Sequence of chain 1.B:
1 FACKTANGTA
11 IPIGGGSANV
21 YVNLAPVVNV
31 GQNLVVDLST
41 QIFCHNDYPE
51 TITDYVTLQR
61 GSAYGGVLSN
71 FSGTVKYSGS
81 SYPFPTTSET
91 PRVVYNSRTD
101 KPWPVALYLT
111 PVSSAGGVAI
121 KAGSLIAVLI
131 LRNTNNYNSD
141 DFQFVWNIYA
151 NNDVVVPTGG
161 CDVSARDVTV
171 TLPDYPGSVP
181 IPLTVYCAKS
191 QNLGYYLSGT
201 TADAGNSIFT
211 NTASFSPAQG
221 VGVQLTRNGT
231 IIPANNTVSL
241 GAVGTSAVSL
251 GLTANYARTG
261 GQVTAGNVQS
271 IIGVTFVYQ

Binding-site contacts:
Ligand atom C5 contacts residue ASP47 of chain 1.B at 4.3 Å.
Ligand atom O1 contacts residue TYR48 of chain 1.B at 4.0 Å.
Ligand atom O5 contacts residue ASP47 of chain 1.B at 3.5 Å.
Ligand atom C1 contacts residue ILE13 of chain 1.B at 4.0 Å (hydrophobic).
Ligand atom O2 contacts residue PHE1 of chain 1.B at 2.6 Å (h-bond).
Ligand atom O6 contacts residue PHE1 of chain 1.B at 2.9 Å (h-bond).
Ligand atom C4 contacts residue PHE1 of chain 1.B at 3.6 Å (hydrophobic).
Ligand atom C5 contacts residue ASP54 of chain 1.B at 4.1 Å.
Ligand atom O3 contacts residue ASP54 of chain 1.B at 4.0 Å.
Ligand atom O6 contacts residue ASP47 of chain 1.B at 2.6 Å (salt-bridge).
Ligand atom O5 contacts residue PHE1 of chain 1.B at 2.9 Å (h-bond).
Ligand atom O5 contacts residue TYR48 of chain 1.B at 3.8 Å.
Ligand atom C6 contacts residue TYR48 of chain 1.B at 3.4 Å (hydrophobic).
Ligand atom C6 contacts residue ILE52 of chain 1.B at 4.2 Å (hydrophobic).
Ligand atom O4 contacts residue ASN135 of chain 1.B at 3.2 Å.
Ligand atom C3 contacts residue ASN135 of chain 1.B at 4.3 Å.
Ligand atom C3 contacts residue ASP54 of chain 1.B at 4.3 Å.
Ligand atom O3 contacts residue ASN133 of chain 1.B at 3.6 Å (h-bond).
Ligand atom O6 contacts residue ASN46 of chain 1.B at 3.2 Å (h-bond).
Ligand atom C2 contacts residue ILE13 of chain 1.B at 4.0 Å (hydrophobic).
Ligand atom O3 contacts residue ASN135 of chain 1.B at 3.6 Å (h-bond).
Ligand atom C3 contacts residue PHE1 of chain 1.B at 4.2 Å (hydrophobic).
Ligand atom O4 contacts residue ILE52 of chain 1.B at 3.5 Å.
Ligand atom O2 contacts residue ILE13 of chain 1.B at 3.3 Å.
Ligand atom O4 contacts residue ASP54 of chain 1.B at 2.6 Å (salt-bridge).
Ligand atom C1 contacts residue TYR48 of chain 1.B at 4.3 Å (hydrophobic).
Ligand atom C6 contacts residue PHE1 of chain 1.B at 3.9 Å (hydrophobic).
Ligand atom C6 contacts residue ASN46 of chain 1.B at 3.1 Å.
Ligand atom C5 contacts residue TYR48 of chain 1.B at 4.2 Å (hydrophobic).
Ligand atom O6 contacts residue TYR48 of chain 1.B at 3.9 Å.
Ligand atom C5 contacts residue PHE1 of chain 1.B at 3.6 Å (hydrophobic).
Ligand atom C5 contacts residue ILE52 of chain 1.B at 4.3 Å (hydrophobic).
Ligand atom C6 contacts residue ASP54 of chain 1.B at 3.3 Å.
Ligand atom C1 contacts residue PHE1 of chain 1.B at 3.5 Å (hydrophobic).
Ligand atom C7 contacts residue TYR48 of chain 1.B at 3.5 Å (hydrophobic).
Ligand atom C6 contacts residue ASP47 of chain 1.B at 3.3 Å.
Ligand atom C2 contacts residue PHE1 of chain 1.B at 3.5 Å (hydrophobic).
Ligand atom C4 contacts residue ASP54 of chain 1.B at 3.4 Å.
Ligand atom C4 contacts residue ASN135 of chain 1.B at 4.4 Å.
Ligand atom O6 contacts residue ASP54 of chain 1.B at 2.6 Å (salt-bridge).

This small molecule binds to this protein.
Small molecule (SMILES): CO[C@H]1O[C@H](CO)[C@@H](O)[C@H](O)[C@@H]1O